Binding-site contacts:
Ligand atom N contacts residue FE1 of chain 2.C at 3.2 Å.
Ligand atom C2 contacts residue TYR72 of chain 2.B at 4.5 Å (hydrophobic).
Ligand atom C contacts residue CSD112 of chain 2.A at 2.9 Å.
Ligand atom C1 contacts residue VAL52 of chain 2.B at 4.1 Å (hydrophobic).
Ligand atom C4 contacts residue SER113 of chain 2.A at 3.7 Å.
Ligand atom C contacts residue FE1 of chain 2.C at 2.1 Å.
Ligand atom N contacts residue TYR72 of chain 2.B at 4.4 Å.
Ligand atom C3 contacts residue GLN90 of chain 2.A at 3.4 Å.
Ligand atom C3 contacts residue CSO114 of chain 2.A at 3.5 Å.
Ligand atom N contacts residue ARG56 of chain 2.B at 4.5 Å.
Ligand atom C contacts residue CSO114 of chain 2.A at 2.9 Å.
Ligand atom C4 contacts residue TYR37 of chain 2.B at 3.7 Å (hydrophobic).
Ligand atom N contacts residue CSD112 of chain 2.A at 3.2 Å (h-bond).
Ligand atom C1 contacts residue CSO114 of chain 2.A at 4.1 Å.
Ligand atom C4 contacts residue TRP117 of chain 2.A at 4.3 Å (hydrophobic).
Ligand atom C3 contacts residue TRP117 of chain 2.A at 4.1 Å (hydrophobic).
Ligand atom C1 contacts residue TYR76 of chain 2.B at 4.4 Å (hydrophobic).
Ligand atom N contacts residue SER113 of chain 2.A at 3.2 Å (h-bond).
Ligand atom C1 contacts residue ARG56 of chain 2.B at 3.8 Å.
Ligand atom C2 contacts residue CSO114 of chain 2.A at 3.8 Å.
Ligand atom C2 contacts residue SER113 of chain 2.A at 4.1 Å.
Ligand atom C1 contacts residue CSD112 of chain 2.A at 3.6 Å.
Ligand atom C contacts residue SER113 of chain 2.A at 2.9 Å.
Ligand atom N contacts residue CSO114 of chain 2.A at 3.1 Å (h-bond).
Ligand atom C3 contacts residue ARG56 of chain 2.B at 4.0 Å.
Ligand atom C2 contacts residue CSD112 of chain 2.A at 4.0 Å.
Ligand atom C4 contacts residue TYR72 of chain 2.B at 3.3 Å (hydrophobic).
Ligand atom C4 contacts residue TYR76 of chain 2.B at 4.2 Å (hydrophobic).
Ligand atom C contacts residue CYS109 of chain 2.A at 4.4 Å (hydrophobic).

This small molecule binds to this protein.
Small molecule (SMILES): [C-]#[N+]C(C)(C)C

Sequence of chain 2.B:
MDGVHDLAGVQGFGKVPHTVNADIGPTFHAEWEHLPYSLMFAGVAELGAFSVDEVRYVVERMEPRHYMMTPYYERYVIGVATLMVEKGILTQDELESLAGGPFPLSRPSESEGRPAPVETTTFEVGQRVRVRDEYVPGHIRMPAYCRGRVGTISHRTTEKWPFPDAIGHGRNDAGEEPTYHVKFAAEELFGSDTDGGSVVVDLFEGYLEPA

Sequence of chain 2.A:
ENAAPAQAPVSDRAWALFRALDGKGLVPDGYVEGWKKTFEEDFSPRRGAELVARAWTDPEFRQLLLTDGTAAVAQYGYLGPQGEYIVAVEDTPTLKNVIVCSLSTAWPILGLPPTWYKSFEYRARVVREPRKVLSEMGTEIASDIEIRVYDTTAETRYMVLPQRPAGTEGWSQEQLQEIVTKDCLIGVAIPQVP